The small molecule below binds the protein below.
Small molecule (SMILES): CC(=O)N[C@@H]1[C@@H](O)[C@H](O)[C@@H](CO)O[C@H]1O

Sequence of chain 1.A:
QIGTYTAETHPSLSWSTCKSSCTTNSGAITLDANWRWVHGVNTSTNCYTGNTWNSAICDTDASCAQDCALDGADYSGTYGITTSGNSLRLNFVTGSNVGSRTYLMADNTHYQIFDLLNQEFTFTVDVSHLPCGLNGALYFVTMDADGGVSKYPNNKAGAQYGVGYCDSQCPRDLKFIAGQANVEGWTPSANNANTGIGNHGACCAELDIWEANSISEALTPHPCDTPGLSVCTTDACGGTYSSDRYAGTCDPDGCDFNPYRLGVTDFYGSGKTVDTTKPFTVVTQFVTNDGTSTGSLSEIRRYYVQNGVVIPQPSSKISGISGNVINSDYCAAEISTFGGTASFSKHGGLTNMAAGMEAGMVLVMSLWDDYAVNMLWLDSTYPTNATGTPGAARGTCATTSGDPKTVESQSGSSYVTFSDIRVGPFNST

Binding-site contacts:
Ligand atom C2 contacts residue ASN388 of chain 1.A at 2.5 Å.
Ligand atom C8 contacts residue ASN388 of chain 1.A at 4.4 Å.
Ligand atom C3 contacts residue ASN388 of chain 1.A at 3.8 Å.
Ligand atom C7 contacts residue ASN388 of chain 1.A at 3.3 Å.
Ligand atom O5 contacts residue ASN388 of chain 1.A at 2.2 Å (h-bond).
Ligand atom C1 contacts residue ASN388 of chain 1.A at 1.4 Å.
Ligand atom O7 contacts residue ASN388 of chain 1.A at 3.3 Å (h-bond).
Ligand atom C4 contacts residue ASN388 of chain 1.A at 4.2 Å.
Ligand atom N2 contacts residue ASN388 of chain 1.A at 2.9 Å (h-bond).
Ligand atom C5 contacts residue ASN388 of chain 1.A at 3.5 Å.